Binding-site contacts:
Ligand atom C2 contacts residue GLN223 of chain 1.C at 4.2 Å.
Ligand atom C8 contacts residue GLN223 of chain 1.C at 4.2 Å.
Ligand atom C6 contacts residue PHE222 of chain 1.C at 3.6 Å (hydrophobic).
Ligand atom N3 contacts residue PHE222 of chain 1.C at 3.5 Å.
Ligand atom C8 contacts residue VAL239 of chain 1.C at 4.2 Å (hydrophobic).
Ligand atom N7 contacts residue MET241 of chain 1.C at 3.9 Å.
Ligand atom F contacts residue GLN223 of chain 1.C at 3.9 Å.
Ligand atom C4 contacts residue GLN223 of chain 1.C at 3.6 Å.
Ligand atom C2 contacts residue PHE222 of chain 1.C at 3.5 Å (hydrophobic).
Ligand atom C8 contacts residue GLY240 of chain 1.C at 3.6 Å.
Ligand atom F contacts residue ASP265 of chain 1.C at 3.9 Å.
Ligand atom C5 contacts residue VAL239 of chain 1.C at 4.1 Å (hydrophobic).
Ligand atom N9 contacts residue VAL239 of chain 1.C at 4.1 Å.
Ligand atom F contacts residue VAL267 of chain 1.C at 3.7 Å.
Ligand atom C5 contacts residue PHE222 of chain 1.C at 3.5 Å (hydrophobic).
Ligand atom N6 contacts residue PHE222 of chain 1.C at 3.8 Å.
Ligand atom C8 contacts residue VAL217 of chain 1.C at 4.0 Å (hydrophobic).
Ligand atom N7 contacts residue PHE222 of chain 1.C at 3.9 Å.
Ligand atom N9 contacts residue VAL217 of chain 1.C at 3.9 Å.
Ligand atom C6 contacts residue GLY140 of chain 1.C at 3.8 Å.
Ligand atom N6 contacts residue ALA139 of chain 1.C at 3.7 Å.
Ligand atom F contacts residue PHE222 of chain 1.C at 3.7 Å.
Ligand atom C4 contacts residue PHE222 of chain 1.C at 3.5 Å (hydrophobic).
Ligand atom N6 contacts residue ASP265 of chain 1.C at 2.9 Å (salt-bridge).
Ligand atom C6 contacts residue ASP265 of chain 1.C at 3.6 Å.
Ligand atom C2 contacts residue ASP265 of chain 1.C at 4.1 Å.
Ligand atom N1 contacts residue GLY140 of chain 1.C at 4.0 Å.
Ligand atom N7 contacts residue VAL239 of chain 1.C at 3.7 Å.
Ligand atom N3 contacts residue GLN223 of chain 1.C at 3.5 Å.
Ligand atom C8 contacts residue MET241 of chain 1.C at 3.2 Å (hydrophobic).
Ligand atom N9 contacts residue GLN223 of chain 1.C at 3.1 Å (h-bond).
Ligand atom N1 contacts residue PHE222 of chain 1.C at 3.6 Å.
Ligand atom C2 contacts residue VAL267 of chain 1.C at 4.1 Å (hydrophobic).
Ligand atom N9 contacts residue PHE222 of chain 1.C at 3.9 Å.
Ligand atom N9 contacts residue MET241 of chain 1.C at 3.3 Å.
Ligand atom N6 contacts residue GLY140 of chain 1.C at 3.2 Å (h-bond).
Ligand atom N1 contacts residue ASP265 of chain 1.C at 3.4 Å (salt-bridge).
Ligand atom N7 contacts residue GLY240 of chain 1.C at 3.6 Å.
Ligand atom C4 contacts residue MET241 of chain 1.C at 4.1 Å (hydrophobic).
Ligand atom N1 contacts residue VAL267 of chain 1.C at 4.2 Å.

This small molecule binds to this protein.
Small molecule (SMILES): Nc1nc(F)nc2nc[nH]c12

Sequence of chain 1.C:
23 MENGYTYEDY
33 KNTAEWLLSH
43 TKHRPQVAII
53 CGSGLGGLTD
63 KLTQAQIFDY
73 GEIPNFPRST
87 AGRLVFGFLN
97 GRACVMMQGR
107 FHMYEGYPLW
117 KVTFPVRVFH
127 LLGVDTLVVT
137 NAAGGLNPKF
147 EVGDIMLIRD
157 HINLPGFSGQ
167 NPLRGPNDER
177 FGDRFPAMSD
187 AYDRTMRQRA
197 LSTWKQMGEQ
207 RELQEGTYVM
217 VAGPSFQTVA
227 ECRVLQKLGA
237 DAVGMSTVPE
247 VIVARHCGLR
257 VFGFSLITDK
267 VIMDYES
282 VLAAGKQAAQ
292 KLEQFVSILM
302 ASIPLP